Sequence of chain 1.C:
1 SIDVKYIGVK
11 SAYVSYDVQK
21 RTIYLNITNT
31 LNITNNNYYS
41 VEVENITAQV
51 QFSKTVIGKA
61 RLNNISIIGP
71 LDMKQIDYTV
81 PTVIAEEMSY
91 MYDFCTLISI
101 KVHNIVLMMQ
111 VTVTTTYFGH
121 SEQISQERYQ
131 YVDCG

The protein below binds the small molecule below.
Small molecule (SMILES): CC(=O)N[C@@H]1[C@@H](O)[C@H](O)[C@@H](CO)O[C@H]1O

Sequence of chain 1.B:
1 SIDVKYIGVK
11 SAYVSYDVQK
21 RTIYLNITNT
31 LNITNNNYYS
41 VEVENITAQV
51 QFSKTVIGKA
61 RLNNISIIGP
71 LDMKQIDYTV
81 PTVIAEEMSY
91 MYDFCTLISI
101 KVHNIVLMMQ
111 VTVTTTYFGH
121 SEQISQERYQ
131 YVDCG

Binding-site contacts:
Ligand atom C3 contacts residue ASN64 of chain 1.A at 3.8 Å.
Ligand atom O3 contacts residue NAG1 of chain 1.L at 4.4 Å.
Ligand atom C7 contacts residue ASN64 of chain 1.A at 3.8 Å.
Ligand atom C6 contacts residue ILE67 of chain 1.A at 4.5 Å (hydrophobic).
Ligand atom C2 contacts residue NAG1 of chain 1.H at 3.5 Å.
Ligand atom O4 contacts residue NAG1 of chain 1.H at 4.2 Å.
Ligand atom O7 contacts residue ASN64 of chain 1.A at 4.2 Å.
Ligand atom C8 contacts residue ASN63 of chain 1.A at 3.6 Å.
Ligand atom O7 contacts residue NAG1 of chain 1.L at 2.9 Å (h-bond).
Ligand atom C1 contacts residue ASN64 of chain 1.A at 1.4 Å.
Ligand atom C2 contacts residue NAG1 of chain 1.L at 4.5 Å.
Ligand atom C4 contacts residue NAG1 of chain 1.L at 4.3 Å.
Ligand atom C5 contacts residue NAG1 of chain 1.H at 4.3 Å.
Ligand atom N2 contacts residue NAG1 of chain 1.H at 2.8 Å (h-bond).
Ligand atom C1 contacts residue NAG1 of chain 1.H at 3.9 Å.
Ligand atom C7 contacts residue ASN63 of chain 1.A at 4.4 Å.
Ligand atom O6 contacts residue NAG1 of chain 1.L at 4.4 Å.
Ligand atom C4 contacts residue ASN64 of chain 1.A at 4.2 Å.
Ligand atom C5 contacts residue ASN64 of chain 1.A at 3.7 Å.
Ligand atom C8 contacts residue NAG1 of chain 1.H at 3.9 Å.
Ligand atom C6 contacts residue NAG1 of chain 1.H at 4.3 Å.
Ligand atom N2 contacts residue ASN64 of chain 1.A at 2.9 Å (h-bond).
Ligand atom C8 contacts residue ASN63 of chain 1.C at 3.4 Å.
Ligand atom C2 contacts residue ASN64 of chain 1.A at 2.5 Å.
Ligand atom O3 contacts residue NAG1 of chain 1.H at 3.8 Å.
Ligand atom O7 contacts residue ASN63 of chain 1.C at 4.1 Å.
Ligand atom O5 contacts residue ASN64 of chain 1.A at 2.4 Å (h-bond).
Ligand atom C7 contacts residue NAG1 of chain 1.L at 4.0 Å.
Ligand atom C3 contacts residue NAG1 of chain 1.H at 3.3 Å.
Ligand atom C7 contacts residue ASN63 of chain 1.C at 4.0 Å.
Ligand atom O5 contacts residue ILE67 of chain 1.A at 4.2 Å.
Ligand atom C1 contacts residue ASN63 of chain 1.A at 4.4 Å.
Ligand atom C1 contacts residue ASN64 of chain 1.B at 4.3 Å.
Ligand atom C7 contacts residue NAG1 of chain 1.H at 3.7 Å.
Ligand atom N2 contacts residue ASN63 of chain 1.A at 4.0 Å.
Ligand atom C1 contacts residue ASN64 of chain 1.C at 4.3 Å.
Ligand atom O5 contacts residue NAG1 of chain 1.L at 4.4 Å.

Sequence of chain 1.A:
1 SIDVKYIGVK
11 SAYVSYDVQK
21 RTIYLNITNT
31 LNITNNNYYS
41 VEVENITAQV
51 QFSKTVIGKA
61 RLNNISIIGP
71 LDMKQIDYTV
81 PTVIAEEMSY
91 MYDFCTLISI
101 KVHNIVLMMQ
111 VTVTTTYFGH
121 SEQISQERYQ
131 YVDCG